The protein below binds the small molecule below.
Small molecule (SMILES): CC(=O)N[C@@H]1[C@@H](O)[C@H](O)[C@@H](CO)O[C@H]1O

Binding-site contacts:
Ligand atom N2 contacts residue ASN326 of chain 1.D at 2.9 Å (h-bond).
Ligand atom O7 contacts residue ASN326 of chain 1.D at 2.9 Å (h-bond).
Ligand atom C3 contacts residue ASN326 of chain 1.D at 3.8 Å.
Ligand atom C4 contacts residue ASN326 of chain 1.D at 4.2 Å.
Ligand atom C1 contacts residue ASN326 of chain 1.D at 1.4 Å.
Ligand atom C2 contacts residue ASN326 of chain 1.D at 2.4 Å.
Ligand atom C7 contacts residue ASN326 of chain 1.D at 3.1 Å.
Ligand atom C8 contacts residue ASN326 of chain 1.D at 4.3 Å.
Ligand atom C5 contacts residue ASN326 of chain 1.D at 3.7 Å.
Ligand atom O5 contacts residue ASN326 of chain 1.D at 2.4 Å (h-bond).

Sequence of chain 1.D:
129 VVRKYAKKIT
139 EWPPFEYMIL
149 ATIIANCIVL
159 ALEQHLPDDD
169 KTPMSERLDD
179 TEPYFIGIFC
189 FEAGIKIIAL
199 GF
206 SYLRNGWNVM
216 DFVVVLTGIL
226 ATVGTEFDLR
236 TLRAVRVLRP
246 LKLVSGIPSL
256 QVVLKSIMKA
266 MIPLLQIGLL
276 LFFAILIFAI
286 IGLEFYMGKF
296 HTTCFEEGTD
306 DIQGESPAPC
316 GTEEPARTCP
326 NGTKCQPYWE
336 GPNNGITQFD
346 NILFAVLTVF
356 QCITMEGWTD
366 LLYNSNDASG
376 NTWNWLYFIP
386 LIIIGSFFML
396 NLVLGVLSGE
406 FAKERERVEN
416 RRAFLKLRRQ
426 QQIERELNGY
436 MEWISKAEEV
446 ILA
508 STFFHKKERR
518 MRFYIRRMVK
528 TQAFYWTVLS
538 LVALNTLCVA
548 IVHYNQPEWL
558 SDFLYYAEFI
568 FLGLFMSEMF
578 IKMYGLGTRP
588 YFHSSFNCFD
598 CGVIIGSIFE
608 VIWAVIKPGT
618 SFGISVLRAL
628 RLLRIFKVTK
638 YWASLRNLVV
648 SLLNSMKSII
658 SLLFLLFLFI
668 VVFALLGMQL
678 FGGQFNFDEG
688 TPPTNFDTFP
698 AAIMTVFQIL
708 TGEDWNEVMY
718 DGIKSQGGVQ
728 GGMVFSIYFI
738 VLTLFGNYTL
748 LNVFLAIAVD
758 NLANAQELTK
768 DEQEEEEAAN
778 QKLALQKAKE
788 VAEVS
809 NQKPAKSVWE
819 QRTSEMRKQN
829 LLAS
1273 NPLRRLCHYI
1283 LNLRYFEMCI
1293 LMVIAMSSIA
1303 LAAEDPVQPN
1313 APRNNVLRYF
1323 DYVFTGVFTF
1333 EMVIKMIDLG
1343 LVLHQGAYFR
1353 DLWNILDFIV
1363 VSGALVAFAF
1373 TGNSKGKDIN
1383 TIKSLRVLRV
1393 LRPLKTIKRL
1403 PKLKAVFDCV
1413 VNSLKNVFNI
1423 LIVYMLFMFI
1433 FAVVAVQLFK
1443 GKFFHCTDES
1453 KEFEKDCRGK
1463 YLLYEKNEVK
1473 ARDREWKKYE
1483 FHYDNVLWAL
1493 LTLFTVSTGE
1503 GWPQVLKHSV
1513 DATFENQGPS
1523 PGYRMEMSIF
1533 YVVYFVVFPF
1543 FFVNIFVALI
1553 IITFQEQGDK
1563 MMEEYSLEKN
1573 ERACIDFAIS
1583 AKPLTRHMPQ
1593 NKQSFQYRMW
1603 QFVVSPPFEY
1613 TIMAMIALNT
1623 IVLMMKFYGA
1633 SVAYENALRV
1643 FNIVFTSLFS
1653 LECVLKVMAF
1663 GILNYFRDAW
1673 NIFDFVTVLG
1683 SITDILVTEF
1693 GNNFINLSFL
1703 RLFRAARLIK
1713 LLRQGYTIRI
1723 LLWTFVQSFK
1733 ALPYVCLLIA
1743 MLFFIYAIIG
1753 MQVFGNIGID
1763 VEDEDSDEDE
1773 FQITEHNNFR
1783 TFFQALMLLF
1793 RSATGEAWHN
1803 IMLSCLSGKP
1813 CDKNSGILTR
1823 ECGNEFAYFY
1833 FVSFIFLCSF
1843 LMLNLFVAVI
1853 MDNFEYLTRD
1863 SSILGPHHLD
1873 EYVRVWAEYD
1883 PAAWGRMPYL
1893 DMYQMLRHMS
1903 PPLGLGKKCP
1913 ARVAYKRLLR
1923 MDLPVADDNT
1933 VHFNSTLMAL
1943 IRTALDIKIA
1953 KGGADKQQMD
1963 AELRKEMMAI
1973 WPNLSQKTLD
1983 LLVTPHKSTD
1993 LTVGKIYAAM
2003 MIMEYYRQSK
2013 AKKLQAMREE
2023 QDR